Sequence of chain 1.B:
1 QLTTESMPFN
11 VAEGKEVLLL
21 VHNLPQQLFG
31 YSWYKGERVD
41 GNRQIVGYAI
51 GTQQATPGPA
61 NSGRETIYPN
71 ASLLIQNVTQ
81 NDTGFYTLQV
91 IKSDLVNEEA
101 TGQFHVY

Binding-site contacts:
Ligand atom C8 contacts residue GLN76 of chain 1.B at 3.6 Å.
Ligand atom O7 contacts residue ASN77 of chain 1.B at 3.9 Å.
Ligand atom C5 contacts residue ASN77 of chain 1.B at 3.6 Å.
Ligand atom C8 contacts residue GLY63 of chain 1.B at 3.7 Å.
Ligand atom O7 contacts residue ARG64 of chain 1.B at 4.5 Å.
Ligand atom N2 contacts residue GLN76 of chain 1.B at 3.8 Å.
Ligand atom C1 contacts residue ASN77 of chain 1.B at 1.4 Å.
Ligand atom N2 contacts residue ASN77 of chain 1.B at 3.0 Å (h-bond).
Ligand atom C8 contacts residue ARG64 of chain 1.B at 4.3 Å.
Ligand atom C2 contacts residue ASN77 of chain 1.B at 2.5 Å.
Ligand atom O5 contacts residue ASN77 of chain 1.B at 2.3 Å (h-bond).
Ligand atom C4 contacts residue ASN77 of chain 1.B at 4.2 Å.
Ligand atom C7 contacts residue GLN76 of chain 1.B at 4.5 Å.
Ligand atom C7 contacts residue ASN77 of chain 1.B at 3.7 Å.
Ligand atom O7 contacts residue GLY63 of chain 1.B at 4.3 Å.
Ligand atom C3 contacts residue ASN77 of chain 1.B at 3.8 Å.

A protein and the small-molecule ligand that binds it are described below.
Small molecule (SMILES): CC(=O)N[C@@H]1[C@@H](O)[C@H](O)[C@@H](CO)O[C@H]1O